Sequence of chain 1.E:
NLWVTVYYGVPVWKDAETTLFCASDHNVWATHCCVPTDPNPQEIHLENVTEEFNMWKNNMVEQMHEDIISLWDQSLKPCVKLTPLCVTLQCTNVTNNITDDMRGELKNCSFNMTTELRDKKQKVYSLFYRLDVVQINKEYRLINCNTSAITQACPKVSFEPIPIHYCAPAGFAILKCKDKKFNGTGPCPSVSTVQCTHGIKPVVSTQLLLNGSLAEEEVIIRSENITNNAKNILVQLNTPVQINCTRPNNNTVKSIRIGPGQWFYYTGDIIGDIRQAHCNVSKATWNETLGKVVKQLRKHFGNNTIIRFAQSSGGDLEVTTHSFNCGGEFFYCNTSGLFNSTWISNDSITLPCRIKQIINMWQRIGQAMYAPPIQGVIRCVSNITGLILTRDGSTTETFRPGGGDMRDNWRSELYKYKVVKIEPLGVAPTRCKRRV

This protein binds this small molecule.
Small molecule (SMILES): CC(=O)N[C@@H]1[C@@H](O)[C@H](O)[C@@H](CO)O[C@H]1O

Binding-site contacts:
Ligand atom C8 contacts residue NAG1 of chain 1.V at 3.4 Å.
Ligand atom C4 contacts residue ASN443 of chain 1.E at 4.4 Å.
Ligand atom C5 contacts residue ASN443 of chain 1.E at 3.8 Å.
Ligand atom C8 contacts residue SER442 of chain 1.E at 3.8 Å.
Ligand atom N2 contacts residue ASN443 of chain 1.E at 3.0 Å (h-bond).
Ligand atom C8 contacts residue VAL441 of chain 1.E at 3.3 Å (hydrophobic).
Ligand atom C2 contacts residue ASN443 of chain 1.E at 2.5 Å.
Ligand atom O7 contacts residue NAG1 of chain 1.V at 3.5 Å (h-bond).
Ligand atom C8 contacts residue ASN443 of chain 1.E at 4.0 Å.
Ligand atom C3 contacts residue ASN443 of chain 1.E at 3.9 Å.
Ligand atom O5 contacts residue ASN443 of chain 1.E at 2.5 Å (h-bond).
Ligand atom C7 contacts residue NAG1 of chain 1.V at 3.8 Å.
Ligand atom C8 contacts residue ASN259 of chain 1.E at 4.1 Å.
Ligand atom C1 contacts residue ASN443 of chain 1.E at 1.5 Å.
Ligand atom O7 contacts residue ASN259 of chain 1.E at 4.2 Å.
Ligand atom C7 contacts residue ASN443 of chain 1.E at 3.6 Å.
Ligand atom O7 contacts residue ASN443 of chain 1.E at 4.0 Å.
Ligand atom C1 contacts residue PRO288 of chain 1.E at 4.4 Å (hydrophobic).
Ligand atom C7 contacts residue ASN259 of chain 1.E at 4.4 Å.
Ligand atom O5 contacts residue PRO288 of chain 1.E at 4.0 Å.